Sequence of chain 2.E:
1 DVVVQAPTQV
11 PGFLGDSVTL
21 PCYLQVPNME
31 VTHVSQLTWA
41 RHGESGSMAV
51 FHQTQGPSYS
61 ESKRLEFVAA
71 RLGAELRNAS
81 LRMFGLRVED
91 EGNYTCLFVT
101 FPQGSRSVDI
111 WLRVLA

Binding-site contacts:
Ligand atom C2 contacts residue TRP111 of chain 2.E at 4.1 Å (hydrophobic).
Ligand atom C4 contacts residue TRP111 of chain 2.E at 4.0 Å (hydrophobic).
Ligand atom O4 contacts residue TRP111 of chain 2.E at 3.4 Å.
Ligand atom O5 contacts residue ASN93 of chain 2.E at 4.1 Å.
Ligand atom C4 contacts residue ASN93 of chain 2.E at 3.6 Å.
Ligand atom C1 contacts residue TRP111 of chain 2.E at 3.9 Å (hydrophobic).
Ligand atom C7 contacts residue ASN93 of chain 2.E at 3.5 Å.
Ligand atom C7 contacts residue GLY92 of chain 2.E at 4.2 Å.
Ligand atom C5 contacts residue ASN93 of chain 2.E at 4.0 Å.
Ligand atom O7 contacts residue TRP111 of chain 2.E at 3.6 Å.
Ligand atom C1 contacts residue ASN93 of chain 2.E at 1.4 Å.
Ligand atom O5 contacts residue ASN93 of chain 2.E at 2.3 Å (h-bond).
Ligand atom C6 contacts residue ASN93 of chain 2.E at 3.1 Å.
Ligand atom C8 contacts residue GLU91 of chain 2.E at 3.8 Å.
Ligand atom C2 contacts residue ASN93 of chain 2.E at 1.8 Å.
Ligand atom C8 contacts residue GLY92 of chain 2.E at 3.6 Å.
Ligand atom O3 contacts residue ASN93 of chain 2.E at 4.0 Å.
Ligand atom N2 contacts residue ASN93 of chain 2.E at 2.5 Å (h-bond).
Ligand atom C3 contacts residue TRP111 of chain 2.E at 3.7 Å (hydrophobic).
Ligand atom N2 contacts residue GLY92 of chain 2.E at 4.2 Å.
Ligand atom C8 contacts residue TRP111 of chain 2.E at 3.3 Å (hydrophobic).
Ligand atom O5 contacts residue TRP111 of chain 2.E at 4.3 Å.
Ligand atom C3 contacts residue ASN93 of chain 2.E at 3.1 Å.
Ligand atom C5 contacts residue TRP111 of chain 2.E at 3.7 Å (hydrophobic).
Ligand atom O7 contacts residue ASN93 of chain 2.E at 3.9 Å.
Ligand atom N2 contacts residue TRP111 of chain 2.E at 3.5 Å.
Ligand atom C7 contacts residue TRP111 of chain 2.E at 3.8 Å (hydrophobic).
Ligand atom C5 contacts residue ASN93 of chain 2.E at 3.5 Å.
Ligand atom C6 contacts residue HIS42 of chain 2.E at 4.3 Å.
Ligand atom O3 contacts residue TRP111 of chain 2.E at 4.3 Å.

A protein and the small-molecule ligand that binds it are described below.
Small molecule (SMILES): CC(=O)N[C@H]1[C@H](O[C@H]2[C@H](O)[C@@H](NC(C)=O)CO[C@@H]2CO[C@@H]2O[C@@H](C)[C@@H](O)[C@@H](O)[C@@H]2O)O[C@H](CO)[C@@H](O[C@@H]2O[C@H](CO)[C@@H](O)[C@H](O[C@H]3O[C@H](CO)[C@@H](O)[C@H](O)[C@@H]3O)[C@@H]2O)[C@@H]1O